Binding-site contacts:
Ligand atom O7 contacts residue ASN272 of chain 1.B at 4.1 Å.
Ligand atom C5 contacts residue LYS270 of chain 1.B at 4.5 Å.
Ligand atom C4 contacts residue ASN272 of chain 1.B at 4.2 Å.
Ligand atom C1 contacts residue LYS270 of chain 1.B at 4.5 Å.
Ligand atom C3 contacts residue ASN272 of chain 1.B at 3.8 Å.
Ligand atom C2 contacts residue ASN272 of chain 1.B at 2.4 Å.
Ligand atom O5 contacts residue ASN272 of chain 1.B at 2.4 Å (h-bond).
Ligand atom C1 contacts residue ASN272 of chain 1.B at 1.4 Å.
Ligand atom C6 contacts residue LYS270 of chain 1.B at 4.2 Å.
Ligand atom N2 contacts residue ASN272 of chain 1.B at 2.8 Å (h-bond).
Ligand atom C5 contacts residue ASN272 of chain 1.B at 3.7 Å.
Ligand atom C7 contacts residue ASN272 of chain 1.B at 3.2 Å.
Ligand atom C8 contacts residue ASN272 of chain 1.B at 3.4 Å.
Ligand atom O5 contacts residue LYS270 of chain 1.B at 3.6 Å.

Sequence of chain 1.B:
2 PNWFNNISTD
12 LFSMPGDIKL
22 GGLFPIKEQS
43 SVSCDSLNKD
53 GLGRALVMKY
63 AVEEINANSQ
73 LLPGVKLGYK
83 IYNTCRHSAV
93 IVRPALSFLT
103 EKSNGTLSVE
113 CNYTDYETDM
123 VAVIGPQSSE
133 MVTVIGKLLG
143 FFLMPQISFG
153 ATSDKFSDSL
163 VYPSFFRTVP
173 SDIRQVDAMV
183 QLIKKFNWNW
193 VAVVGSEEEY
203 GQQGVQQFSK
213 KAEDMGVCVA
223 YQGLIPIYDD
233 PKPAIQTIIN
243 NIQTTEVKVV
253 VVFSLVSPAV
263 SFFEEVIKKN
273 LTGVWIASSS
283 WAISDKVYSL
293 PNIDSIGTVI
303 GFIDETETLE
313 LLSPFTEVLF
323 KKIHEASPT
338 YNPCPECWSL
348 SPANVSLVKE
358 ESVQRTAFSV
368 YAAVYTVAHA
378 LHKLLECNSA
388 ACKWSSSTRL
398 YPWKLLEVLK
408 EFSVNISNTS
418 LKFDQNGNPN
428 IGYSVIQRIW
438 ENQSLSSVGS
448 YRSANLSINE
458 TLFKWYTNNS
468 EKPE

This protein binds this small molecule.
Small molecule (SMILES): CC(=O)N[C@@H]1[C@@H](O)[C@H](O)[C@@H](CO)O[C@H]1O